Binding-site contacts:
Ligand atom C6 contacts residue VAL257 of chain 1.B at 4.3 Å (hydrophobic).
Ligand atom C8 contacts residue HIS77 of chain 1.B at 3.9 Å.
Ligand atom C2 contacts residue ASN219 of chain 1.B at 2.1 Å.
Ligand atom C7 contacts residue ASN219 of chain 1.B at 3.4 Å.
Ligand atom O5 contacts residue VAL257 of chain 1.B at 3.5 Å.
Ligand atom C1 contacts residue THR256 of chain 1.B at 4.0 Å.
Ligand atom O6 contacts residue VAL257 of chain 1.B at 3.0 Å.
Ligand atom C1 contacts residue VAL257 of chain 1.B at 4.2 Å (hydrophobic).
Ligand atom C1 contacts residue ASN219 of chain 1.B at 1.4 Å.
Ligand atom C3 contacts residue ASN219 of chain 1.B at 3.5 Å.
Ligand atom C6 contacts residue LYS258 of chain 1.B at 3.8 Å.
Ligand atom C5 contacts residue LYS258 of chain 1.B at 3.7 Å.
Ligand atom O7 contacts residue THR255 of chain 1.B at 3.8 Å.
Ligand atom C6 contacts residue TYR487 of chain 1.B at 4.2 Å (hydrophobic).
Ligand atom O3 contacts residue ASN219 of chain 1.B at 4.3 Å.
Ligand atom O5 contacts residue LYS258 of chain 1.B at 3.0 Å (salt-bridge).
Ligand atom N2 contacts residue ASN219 of chain 1.B at 2.7 Å (h-bond).
Ligand atom C8 contacts residue ASN219 of chain 1.B at 4.0 Å.
Ligand atom C1 contacts residue LYS258 of chain 1.B at 3.6 Å.
Ligand atom C7 contacts residue THR255 of chain 1.B at 4.2 Å.
Ligand atom O5 contacts residue THR256 of chain 1.B at 4.2 Å.
Ligand atom O6 contacts residue TYR487 of chain 1.B at 3.5 Å.
Ligand atom O6 contacts residue LYS258 of chain 1.B at 3.5 Å (salt-bridge).
Ligand atom O7 contacts residue ASN219 of chain 1.B at 3.8 Å.
Ligand atom C5 contacts residue ASN219 of chain 1.B at 3.6 Å.
Ligand atom O5 contacts residue ASN219 of chain 1.B at 2.4 Å (h-bond).
Ligand atom C2 contacts residue THR256 of chain 1.B at 4.4 Å.
Ligand atom C5 contacts residue VAL257 of chain 1.B at 4.4 Å (hydrophobic).
Ligand atom C4 contacts residue ASN219 of chain 1.B at 4.0 Å.

Sequence of chain 1.B:
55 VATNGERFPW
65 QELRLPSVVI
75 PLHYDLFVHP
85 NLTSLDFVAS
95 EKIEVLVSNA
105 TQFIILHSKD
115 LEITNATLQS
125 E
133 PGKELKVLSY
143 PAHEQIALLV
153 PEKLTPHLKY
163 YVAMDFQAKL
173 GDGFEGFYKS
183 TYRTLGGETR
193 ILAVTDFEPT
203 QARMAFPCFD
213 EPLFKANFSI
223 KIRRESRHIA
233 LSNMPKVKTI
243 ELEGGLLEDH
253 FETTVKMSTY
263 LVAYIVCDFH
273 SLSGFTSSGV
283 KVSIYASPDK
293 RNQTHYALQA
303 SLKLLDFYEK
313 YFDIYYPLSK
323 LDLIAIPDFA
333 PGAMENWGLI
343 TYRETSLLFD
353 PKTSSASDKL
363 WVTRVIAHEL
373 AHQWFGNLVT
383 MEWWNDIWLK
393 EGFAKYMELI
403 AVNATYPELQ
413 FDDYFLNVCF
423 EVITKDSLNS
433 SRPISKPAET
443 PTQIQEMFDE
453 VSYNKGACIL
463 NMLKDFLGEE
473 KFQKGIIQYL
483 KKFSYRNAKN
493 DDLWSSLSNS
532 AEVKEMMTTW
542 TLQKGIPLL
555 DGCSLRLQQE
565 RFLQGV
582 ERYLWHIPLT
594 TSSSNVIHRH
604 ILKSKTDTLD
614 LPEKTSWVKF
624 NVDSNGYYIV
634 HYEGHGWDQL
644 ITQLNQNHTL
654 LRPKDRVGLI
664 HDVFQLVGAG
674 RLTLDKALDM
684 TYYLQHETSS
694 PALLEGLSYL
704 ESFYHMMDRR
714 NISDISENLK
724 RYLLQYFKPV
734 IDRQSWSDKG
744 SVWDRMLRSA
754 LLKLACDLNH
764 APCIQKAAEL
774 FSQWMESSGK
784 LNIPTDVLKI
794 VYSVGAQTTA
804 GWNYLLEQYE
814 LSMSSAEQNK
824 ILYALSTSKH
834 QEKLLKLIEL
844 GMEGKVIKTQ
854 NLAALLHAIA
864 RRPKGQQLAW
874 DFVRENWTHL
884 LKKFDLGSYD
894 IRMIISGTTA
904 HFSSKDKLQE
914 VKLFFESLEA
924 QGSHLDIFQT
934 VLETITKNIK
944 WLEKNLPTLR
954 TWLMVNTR

A protein and the small-molecule ligand that binds it are described below.
Small molecule (SMILES): CC(=O)N[C@H]1[C@H](O[C@H]2[C@H](O)[C@@H](NC(C)=O)CO[C@@H]2CO)O[C@H](CO)[C@@H](O)[C@@H]1O